The protein below binds the small molecule below.
Small molecule (SMILES): CC(=O)N[C@@H]1[C@@H](O)[C@H](O)[C@@H](CO)O[C@H]1O

Sequence of chain 2.A:
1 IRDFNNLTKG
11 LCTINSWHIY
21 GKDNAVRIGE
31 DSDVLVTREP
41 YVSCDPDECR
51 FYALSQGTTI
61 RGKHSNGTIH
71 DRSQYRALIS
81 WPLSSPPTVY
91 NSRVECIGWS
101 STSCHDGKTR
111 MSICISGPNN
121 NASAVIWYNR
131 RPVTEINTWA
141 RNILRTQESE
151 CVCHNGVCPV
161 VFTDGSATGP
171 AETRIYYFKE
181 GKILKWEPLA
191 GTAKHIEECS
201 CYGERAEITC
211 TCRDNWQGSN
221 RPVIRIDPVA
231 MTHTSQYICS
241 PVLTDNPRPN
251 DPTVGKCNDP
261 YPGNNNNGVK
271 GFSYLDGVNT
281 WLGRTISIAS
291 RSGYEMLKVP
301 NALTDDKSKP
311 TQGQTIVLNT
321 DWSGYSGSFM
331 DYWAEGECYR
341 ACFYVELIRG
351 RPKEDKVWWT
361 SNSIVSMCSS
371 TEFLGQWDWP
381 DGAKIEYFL

Binding-site contacts:
Ligand atom C5 contacts residue ASN66 of chain 2.A at 3.6 Å.
Ligand atom C2 contacts residue ASN66 of chain 2.A at 2.4 Å.
Ligand atom O7 contacts residue ASN66 of chain 2.A at 3.8 Å.
Ligand atom N2 contacts residue TRP358 of chain 2.A at 3.4 Å (h-bond).
Ligand atom C4 contacts residue ASN66 of chain 2.A at 4.2 Å.
Ligand atom O4 contacts residue TRP358 of chain 2.A at 4.0 Å.
Ligand atom N2 contacts residue ASN66 of chain 2.A at 2.8 Å (h-bond).
Ligand atom C5 contacts residue TRP358 of chain 2.A at 3.8 Å (hydrophobic).
Ligand atom C7 contacts residue TRP358 of chain 2.A at 3.9 Å (hydrophobic).
Ligand atom C1 contacts residue ASN66 of chain 2.A at 1.5 Å.
Ligand atom C2 contacts residue TRP358 of chain 2.A at 4.3 Å (hydrophobic).
Ligand atom O5 contacts residue TRP358 of chain 2.A at 4.3 Å.
Ligand atom C1 contacts residue TRP358 of chain 2.A at 3.8 Å (hydrophobic).
Ligand atom C4 contacts residue TRP358 of chain 2.A at 4.3 Å (hydrophobic).
Ligand atom C3 contacts residue TRP358 of chain 2.A at 4.1 Å (hydrophobic).
Ligand atom C3 contacts residue ASN66 of chain 2.A at 3.7 Å.
Ligand atom O5 contacts residue ASN66 of chain 2.A at 2.4 Å (h-bond).
Ligand atom C7 contacts residue ASN66 of chain 2.A at 3.5 Å.
Ligand atom C8 contacts residue TRP358 of chain 2.A at 3.4 Å (hydrophobic).